Sequence of chain 1.A:
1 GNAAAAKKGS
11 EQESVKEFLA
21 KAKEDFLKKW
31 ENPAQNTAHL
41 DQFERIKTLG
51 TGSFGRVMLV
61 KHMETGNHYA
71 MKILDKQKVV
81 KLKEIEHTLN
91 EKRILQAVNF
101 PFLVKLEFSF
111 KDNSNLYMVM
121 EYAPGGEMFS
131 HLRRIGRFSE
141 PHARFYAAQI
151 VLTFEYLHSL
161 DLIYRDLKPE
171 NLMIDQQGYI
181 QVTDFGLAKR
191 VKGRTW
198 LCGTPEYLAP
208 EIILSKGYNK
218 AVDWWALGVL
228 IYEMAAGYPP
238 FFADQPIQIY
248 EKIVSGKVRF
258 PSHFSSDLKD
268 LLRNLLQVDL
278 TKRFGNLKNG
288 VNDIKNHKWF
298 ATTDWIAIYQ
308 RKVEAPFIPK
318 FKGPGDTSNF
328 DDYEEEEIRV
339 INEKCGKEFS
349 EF

This small molecule binds to this protein.
Small molecule (SMILES): C[C@@H](O)[C@@H](C)O

Binding-site contacts:
Ligand atom C2 contacts residue ILE210 of chain 1.A at 3.4 Å (hydrophobic).
Ligand atom C1 contacts residue ILE210 of chain 1.A at 4.0 Å (hydrophobic).
Ligand atom O6 contacts residue LEU198 of chain 1.A at 4.2 Å.
Ligand atom C3 contacts residue LEU198 of chain 1.A at 4.5 Å (hydrophobic).
Ligand atom O6 contacts residue TYR247 of chain 1.A at 3.1 Å.
Ligand atom O6 contacts residue ILE210 of chain 1.A at 4.5 Å.
Ligand atom C3 contacts residue TYR247 of chain 1.A at 4.0 Å (hydrophobic).
Ligand atom C1 contacts residue SER212 of chain 1.A at 4.0 Å.
Ligand atom O5 contacts residue ILE210 of chain 1.A at 2.4 Å (h-bond).
Ligand atom C4 contacts residue LEU198 of chain 1.A at 3.5 Å (hydrophobic).